Binding-site contacts:
Ligand atom PG contacts residue MG1 of chain 1.F at 3.3 Å.
Ligand atom N6 contacts residue ASP102 of chain 1.B at 2.8 Å (salt-bridge).
Ligand atom C1' contacts residue ASN115 of chain 1.B at 3.7 Å.
Ligand atom PA contacts residue PHE149 of chain 1.B at 3.6 Å.
Ligand atom N6 contacts residue THR195 of chain 1.B at 3.8 Å.
Ligand atom C6 contacts residue ASP102 of chain 1.B at 3.8 Å.
Ligand atom N7 contacts residue ASN63 of chain 1.B at 3.4 Å.
Ligand atom O2G contacts residue MG1 of chain 1.F at 3.9 Å.
Ligand atom O1B contacts residue MG1 of chain 1.F at 2.0 Å.
Ligand atom O1B contacts residue ASN63 of chain 1.B at 2.9 Å (h-bond).
Ligand atom N3 contacts residue MET107 of chain 1.B at 3.7 Å.
Ligand atom O1G contacts residue ARG121 of chain 1.B at 3.7 Å.
Ligand atom N6 contacts residue ASN63 of chain 1.B at 3.8 Å.
Ligand atom N3B contacts residue ARG121 of chain 1.B at 3.8 Å.
Ligand atom O2' contacts residue ASN115 of chain 1.B at 3.1 Å (h-bond).
Ligand atom PA contacts residue MG1 of chain 1.F at 3.2 Å.
Ligand atom C8 contacts residue ASN63 of chain 1.B at 3.7 Å.
Ligand atom O4' contacts residue LEU116 of chain 1.B at 3.9 Å.
Ligand atom PG contacts residue ARG121 of chain 1.B at 3.6 Å.
Ligand atom O2A contacts residue ASN63 of chain 1.B at 2.8 Å (h-bond).
Ligand atom N1 contacts residue THR195 of chain 1.B at 3.4 Å (h-bond).
Ligand atom C2 contacts residue THR195 of chain 1.B at 3.9 Å.
Ligand atom O1A contacts residue PHE149 of chain 1.B at 2.9 Å (h-bond).
Ligand atom O3A contacts residue MG1 of chain 1.F at 3.4 Å.
Ligand atom O3A contacts residue ARG121 of chain 1.B at 3.4 Å.
Ligand atom PB contacts residue MG1 of chain 1.F at 3.1 Å.
Ligand atom O1A contacts residue GLY148 of chain 1.B at 3.5 Å.
Ligand atom O2A contacts residue MG1 of chain 1.F at 2.0 Å.
Ligand atom O2A contacts residue GLY148 of chain 1.B at 3.7 Å.
Ligand atom N3B contacts residue MG1 of chain 1.F at 3.7 Å.
Ligand atom N1 contacts residue ALA67 of chain 1.B at 3.3 Å.
Ligand atom C4 contacts residue MET107 of chain 1.B at 3.7 Å (hydrophobic).
Ligand atom O3G contacts residue ARG121 of chain 1.B at 2.8 Å (salt-bridge).
Ligand atom O1G contacts residue MG1 of chain 1.F at 2.0 Å.
Ligand atom PA contacts residue ASN63 of chain 1.B at 3.8 Å.
Ligand atom O1A contacts residue ARG121 of chain 1.B at 3.6 Å.
Ligand atom O2A contacts residue PHE149 of chain 1.B at 3.5 Å (h-bond).
Ligand atom C2 contacts residue ALA67 of chain 1.B at 3.8 Å (hydrophobic).
Ligand atom O5' contacts residue ASN63 of chain 1.B at 3.7 Å.
Ligand atom O4' contacts residue ASN115 of chain 1.B at 3.5 Å.

A protein and the small-molecule ligand that binds it are described below.
Small molecule (SMILES): Nc1ncnc2c1ncn2[C@@H]1O[C@H](CO[P](=O)(O)O[P](=O)(O)NP(=O)(O)O)[C@@H](O)[C@H]1O

Sequence of chain 1.B:
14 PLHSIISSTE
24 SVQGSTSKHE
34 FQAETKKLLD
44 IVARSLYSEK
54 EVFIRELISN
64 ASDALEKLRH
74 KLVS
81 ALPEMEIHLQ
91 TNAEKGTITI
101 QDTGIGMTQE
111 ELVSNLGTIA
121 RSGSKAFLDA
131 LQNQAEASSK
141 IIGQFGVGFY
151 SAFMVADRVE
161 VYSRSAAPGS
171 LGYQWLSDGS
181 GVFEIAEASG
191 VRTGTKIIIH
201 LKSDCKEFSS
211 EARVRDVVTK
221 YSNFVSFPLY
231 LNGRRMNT